Sequence of chain 1.B:
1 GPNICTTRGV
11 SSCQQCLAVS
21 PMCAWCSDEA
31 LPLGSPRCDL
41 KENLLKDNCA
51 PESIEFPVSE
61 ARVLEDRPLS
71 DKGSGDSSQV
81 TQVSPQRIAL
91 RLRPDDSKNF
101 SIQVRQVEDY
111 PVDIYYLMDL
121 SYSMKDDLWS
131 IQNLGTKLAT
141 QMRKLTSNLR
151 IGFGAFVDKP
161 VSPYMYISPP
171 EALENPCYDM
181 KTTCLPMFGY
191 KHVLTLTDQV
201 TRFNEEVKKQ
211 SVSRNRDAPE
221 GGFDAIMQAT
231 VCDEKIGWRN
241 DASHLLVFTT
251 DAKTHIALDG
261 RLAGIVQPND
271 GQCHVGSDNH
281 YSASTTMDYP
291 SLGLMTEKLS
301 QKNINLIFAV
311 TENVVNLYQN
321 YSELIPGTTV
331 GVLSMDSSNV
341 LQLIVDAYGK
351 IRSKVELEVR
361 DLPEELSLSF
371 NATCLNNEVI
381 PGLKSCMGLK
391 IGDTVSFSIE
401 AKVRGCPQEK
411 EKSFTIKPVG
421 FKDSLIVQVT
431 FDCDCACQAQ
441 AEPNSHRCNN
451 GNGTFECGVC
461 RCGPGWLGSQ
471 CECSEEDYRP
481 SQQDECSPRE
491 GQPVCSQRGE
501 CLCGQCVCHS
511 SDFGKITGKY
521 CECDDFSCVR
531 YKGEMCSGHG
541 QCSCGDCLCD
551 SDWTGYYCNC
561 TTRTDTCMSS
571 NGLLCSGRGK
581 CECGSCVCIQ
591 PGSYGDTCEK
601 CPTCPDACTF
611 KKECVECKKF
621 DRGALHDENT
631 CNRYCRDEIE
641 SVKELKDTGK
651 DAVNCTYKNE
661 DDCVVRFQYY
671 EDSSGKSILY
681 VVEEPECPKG

This small molecule binds to this protein.
Small molecule (SMILES): CC(=O)N[C@@H]1[C@@H](O)[C@H](O)[C@@H](CO)O[C@H]1O

Binding-site contacts:
Ligand atom O7 contacts residue MET272 of chain 1.A at 4.3 Å.
Ligand atom O7 contacts residue ASN320 of chain 1.B at 2.7 Å (h-bond).
Ligand atom C8 contacts residue ASN316 of chain 1.B at 3.9 Å.
Ligand atom C7 contacts residue ASN320 of chain 1.B at 3.1 Å.
Ligand atom C5 contacts residue ASN320 of chain 1.B at 3.6 Å.
Ligand atom C3 contacts residue ASN320 of chain 1.B at 3.8 Å.
Ligand atom C6 contacts residue ASN320 of chain 1.B at 4.4 Å.
Ligand atom C1 contacts residue ASN316 of chain 1.B at 4.0 Å.
Ligand atom O6 contacts residue ASN320 of chain 1.B at 3.7 Å.
Ligand atom N2 contacts residue ARG248 of chain 1.A at 3.8 Å.
Ligand atom C7 contacts residue ARG248 of chain 1.A at 3.6 Å.
Ligand atom C7 contacts residue LEU317 of chain 1.B at 4.1 Å (hydrophobic).
Ligand atom C2 contacts residue ASN320 of chain 1.B at 2.5 Å.
Ligand atom C4 contacts residue ASN320 of chain 1.B at 4.2 Å.
Ligand atom C2 contacts residue ARG248 of chain 1.A at 3.5 Å.
Ligand atom O7 contacts residue ARG248 of chain 1.A at 3.0 Å (salt-bridge).
Ligand atom O5 contacts residue ARG248 of chain 1.A at 3.7 Å.
Ligand atom C8 contacts residue ASN320 of chain 1.B at 4.4 Å.
Ligand atom C4 contacts residue ARG248 of chain 1.A at 4.3 Å.
Ligand atom N2 contacts residue ASN320 of chain 1.B at 3.0 Å (h-bond).
Ligand atom C7 contacts residue ASN316 of chain 1.B at 3.9 Å.
Ligand atom O3 contacts residue ARG248 of chain 1.A at 4.1 Å.
Ligand atom O5 contacts residue ASN320 of chain 1.B at 2.3 Å (h-bond).
Ligand atom C8 contacts residue LEU317 of chain 1.B at 3.6 Å (hydrophobic).
Ligand atom C1 contacts residue ARG248 of chain 1.A at 3.5 Å.
Ligand atom C3 contacts residue ARG248 of chain 1.A at 4.3 Å.
Ligand atom C1 contacts residue ASN320 of chain 1.B at 1.4 Å.
Ligand atom C8 contacts residue ARG248 of chain 1.A at 4.4 Å.
Ligand atom N2 contacts residue ASN316 of chain 1.B at 4.0 Å.
Ligand atom O7 contacts residue ASN316 of chain 1.B at 4.1 Å.
Ligand atom O7 contacts residue LEU317 of chain 1.B at 4.0 Å.

Sequence of chain 1.A:
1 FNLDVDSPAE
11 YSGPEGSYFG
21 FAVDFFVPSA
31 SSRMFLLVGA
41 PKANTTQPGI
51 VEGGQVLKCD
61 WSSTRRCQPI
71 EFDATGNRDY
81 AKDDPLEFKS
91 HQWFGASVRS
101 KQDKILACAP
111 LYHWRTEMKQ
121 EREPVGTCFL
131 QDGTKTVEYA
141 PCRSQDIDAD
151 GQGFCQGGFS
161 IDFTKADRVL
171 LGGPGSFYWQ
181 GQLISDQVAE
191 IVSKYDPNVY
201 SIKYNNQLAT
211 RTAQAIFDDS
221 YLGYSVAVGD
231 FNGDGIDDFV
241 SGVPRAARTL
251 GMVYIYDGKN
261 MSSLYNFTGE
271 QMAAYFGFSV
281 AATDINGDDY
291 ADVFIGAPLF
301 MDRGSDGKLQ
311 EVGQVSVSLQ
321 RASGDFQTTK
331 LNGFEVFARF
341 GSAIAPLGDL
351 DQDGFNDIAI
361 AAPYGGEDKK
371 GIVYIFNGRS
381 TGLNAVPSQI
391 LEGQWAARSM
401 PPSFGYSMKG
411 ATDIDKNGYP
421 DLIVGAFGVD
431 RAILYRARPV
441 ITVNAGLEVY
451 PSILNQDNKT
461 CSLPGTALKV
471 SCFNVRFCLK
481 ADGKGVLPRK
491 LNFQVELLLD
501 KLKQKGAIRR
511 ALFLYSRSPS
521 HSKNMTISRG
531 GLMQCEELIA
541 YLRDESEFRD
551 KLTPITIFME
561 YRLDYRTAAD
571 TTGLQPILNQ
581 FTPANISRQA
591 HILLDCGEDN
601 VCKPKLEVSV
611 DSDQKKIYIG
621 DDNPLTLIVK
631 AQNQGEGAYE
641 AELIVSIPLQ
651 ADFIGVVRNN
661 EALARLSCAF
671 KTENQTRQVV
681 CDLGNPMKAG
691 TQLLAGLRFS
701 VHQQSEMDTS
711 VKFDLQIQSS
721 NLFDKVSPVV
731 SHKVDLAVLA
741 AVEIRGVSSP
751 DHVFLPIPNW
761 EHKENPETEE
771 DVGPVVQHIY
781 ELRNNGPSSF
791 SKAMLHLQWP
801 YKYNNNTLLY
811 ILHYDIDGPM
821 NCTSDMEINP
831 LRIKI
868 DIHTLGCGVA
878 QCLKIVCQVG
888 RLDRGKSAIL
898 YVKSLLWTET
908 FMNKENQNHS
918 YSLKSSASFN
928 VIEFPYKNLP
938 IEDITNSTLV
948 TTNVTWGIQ